Sequence of chain 3.A:
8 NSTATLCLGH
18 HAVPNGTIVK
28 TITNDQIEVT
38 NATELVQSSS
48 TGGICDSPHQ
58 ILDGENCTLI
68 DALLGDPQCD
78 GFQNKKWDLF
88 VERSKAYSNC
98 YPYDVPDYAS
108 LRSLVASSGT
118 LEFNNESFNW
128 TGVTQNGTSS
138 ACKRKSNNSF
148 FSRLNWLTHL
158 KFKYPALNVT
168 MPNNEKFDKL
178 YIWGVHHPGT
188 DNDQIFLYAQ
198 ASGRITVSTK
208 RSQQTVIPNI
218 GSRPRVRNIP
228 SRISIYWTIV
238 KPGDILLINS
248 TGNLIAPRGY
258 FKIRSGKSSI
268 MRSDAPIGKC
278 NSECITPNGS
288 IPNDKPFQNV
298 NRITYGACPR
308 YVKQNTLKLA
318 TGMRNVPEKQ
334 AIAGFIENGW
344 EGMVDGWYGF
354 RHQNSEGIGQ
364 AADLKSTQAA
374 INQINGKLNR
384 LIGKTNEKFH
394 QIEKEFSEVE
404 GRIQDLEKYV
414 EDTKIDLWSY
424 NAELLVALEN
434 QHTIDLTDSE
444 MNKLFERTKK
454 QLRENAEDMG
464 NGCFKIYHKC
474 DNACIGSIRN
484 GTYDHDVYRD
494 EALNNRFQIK

Binding-site contacts:
Ligand atom N2 contacts residue THR128 of chain 3.A at 4.4 Å.
Ligand atom O7 contacts residue ASN126 of chain 3.A at 4.4 Å.
Ligand atom N2 contacts residue ASN126 of chain 3.A at 2.9 Å (h-bond).
Ligand atom C4 contacts residue ASN126 of chain 3.A at 4.2 Å.
Ligand atom C1 contacts residue THR128 of chain 3.A at 3.6 Å.
Ligand atom O5 contacts residue THR128 of chain 3.A at 4.2 Å.
Ligand atom C2 contacts residue ASN126 of chain 3.A at 2.4 Å.
Ligand atom C3 contacts residue ASN126 of chain 3.A at 3.8 Å.
Ligand atom C7 contacts residue ASN126 of chain 3.A at 3.5 Å.
Ligand atom C8 contacts residue ASN126 of chain 3.A at 3.8 Å.
Ligand atom O5 contacts residue ASN126 of chain 3.A at 2.4 Å (h-bond).
Ligand atom C5 contacts residue ASN126 of chain 3.A at 3.7 Å.
Ligand atom C2 contacts residue THR128 of chain 3.A at 4.5 Å.
Ligand atom C1 contacts residue ASN126 of chain 3.A at 1.4 Å.

A small-molecule ligand and the protein it binds are described below.
Small molecule (SMILES): CC(=O)N[C@@H]1[C@@H](O)[C@H](O)[C@@H](CO)O[C@H]1O